This protein binds this small molecule.
Small molecule (SMILES): CC(=O)N[C@H]1[C@@H](O[C@H]2[C@H](O)[C@@H](NC(C)=O)CO[C@@H]2CO)O[C@H](CO)[C@@H](O)[C@@H]1O

Binding-site contacts:
Ligand atom C8 contacts residue ASN37 of chain 1.B at 4.3 Å.
Ligand atom O6 contacts residue PRO9 of chain 1.B at 4.1 Å.
Ligand atom C5 contacts residue TYR24 of chain 1.B at 3.3 Å (hydrophobic).
Ligand atom O5 contacts residue ASN37 of chain 1.B at 2.4 Å (h-bond).
Ligand atom C5 contacts residue PRO9 of chain 1.B at 4.4 Å (hydrophobic).
Ligand atom N2 contacts residue ASN37 of chain 1.B at 2.9 Å (h-bond).
Ligand atom O5 contacts residue PRO9 of chain 1.B at 3.7 Å.
Ligand atom C8 contacts residue TYR7 of chain 1.B at 3.8 Å (hydrophobic).
Ligand atom C3 contacts residue ASN37 of chain 1.B at 3.8 Å.
Ligand atom C6 contacts residue TYR24 of chain 1.B at 3.8 Å (hydrophobic).
Ligand atom C1 contacts residue ASN37 of chain 1.B at 1.5 Å.
Ligand atom O6 contacts residue TYR7 of chain 1.B at 4.0 Å.
Ligand atom C2 contacts residue ASN37 of chain 1.B at 2.4 Å.
Ligand atom C4 contacts residue ASN37 of chain 1.B at 4.2 Å.
Ligand atom C7 contacts residue ASN37 of chain 1.B at 3.1 Å.
Ligand atom O5 contacts residue TYR24 of chain 1.B at 3.0 Å (h-bond).
Ligand atom C5 contacts residue ASN37 of chain 1.B at 3.7 Å.
Ligand atom O7 contacts residue ASN37 of chain 1.B at 3.0 Å (h-bond).
Ligand atom C1 contacts residue TYR24 of chain 1.B at 3.2 Å (hydrophobic).
Ligand atom C6 contacts residue PRO9 of chain 1.B at 3.8 Å (hydrophobic).

Sequence of chain 1.B:
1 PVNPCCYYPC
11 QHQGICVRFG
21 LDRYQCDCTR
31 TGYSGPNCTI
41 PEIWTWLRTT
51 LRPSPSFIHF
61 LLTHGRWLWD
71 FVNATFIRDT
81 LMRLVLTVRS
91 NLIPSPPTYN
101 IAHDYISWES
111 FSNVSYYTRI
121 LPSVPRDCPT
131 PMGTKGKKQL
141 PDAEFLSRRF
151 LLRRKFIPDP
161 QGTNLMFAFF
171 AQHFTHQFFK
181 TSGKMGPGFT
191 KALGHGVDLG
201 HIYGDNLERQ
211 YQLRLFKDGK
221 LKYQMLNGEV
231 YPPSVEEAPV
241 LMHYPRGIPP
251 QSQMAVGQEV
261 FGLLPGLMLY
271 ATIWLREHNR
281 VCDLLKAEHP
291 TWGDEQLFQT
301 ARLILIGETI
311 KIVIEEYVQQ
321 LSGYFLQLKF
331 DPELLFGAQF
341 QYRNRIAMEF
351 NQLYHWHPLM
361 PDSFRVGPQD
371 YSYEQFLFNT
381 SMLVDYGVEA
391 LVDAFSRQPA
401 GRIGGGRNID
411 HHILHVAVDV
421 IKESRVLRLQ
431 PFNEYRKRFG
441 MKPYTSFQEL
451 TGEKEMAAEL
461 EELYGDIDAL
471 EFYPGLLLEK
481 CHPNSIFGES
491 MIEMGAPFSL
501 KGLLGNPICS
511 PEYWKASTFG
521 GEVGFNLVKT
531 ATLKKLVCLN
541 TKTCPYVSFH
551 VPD